A protein and the small-molecule ligand that binds it are described below.
Small molecule (SMILES): O=Cc1c[nH]c2ccccc12

Binding-site contacts:
Ligand atom C5 contacts residue LEU107 of chain 1.D at 4.0 Å (hydrophobic).
Ligand atom C5 contacts residue PHE89 of chain 1.D at 4.1 Å (hydrophobic).
Ligand atom C4 contacts residue PHE89 of chain 1.D at 4.1 Å (hydrophobic).
Ligand atom O contacts residue ILE62 of chain 1.D at 4.0 Å.
Ligand atom C6 contacts residue VAL74 of chain 1.D at 4.1 Å (hydrophobic).
Ligand atom C3' contacts residue TYR93 of chain 1.D at 3.6 Å (hydrophobic).
Ligand atom O contacts residue LEU107 of chain 1.D at 4.2 Å.
Ligand atom C4 contacts residue LEU107 of chain 1.D at 4.1 Å (hydrophobic).
Ligand atom C4 contacts residue LEU33 of chain 1.D at 3.6 Å (hydrophobic).
Ligand atom O contacts residue ALA120 of chain 1.D at 3.1 Å.
Ligand atom C2 contacts residue ASP66 of chain 1.D at 3.5 Å.
Ligand atom C8 contacts residue PHE89 of chain 1.D at 3.7 Å (hydrophobic).
Ligand atom C8 contacts residue ILE62 of chain 1.D at 4.2 Å (hydrophobic).
Ligand atom N contacts residue VAL105 of chain 1.D at 4.2 Å.
Ligand atom O contacts residue LEU33 of chain 1.D at 3.6 Å.
Ligand atom C3' contacts residue ASP31 of chain 1.D at 3.3 Å.
Ligand atom C6 contacts residue PHE69 of chain 1.D at 3.8 Å (hydrophobic).
Ligand atom C3' contacts residue ILE62 of chain 1.D at 3.7 Å (hydrophobic).
Ligand atom C8 contacts residue ASP66 of chain 1.D at 3.8 Å.
Ligand atom C5 contacts residue GLN77 of chain 1.D at 4.1 Å.
Ligand atom N contacts residue ILE62 of chain 1.D at 4.1 Å.
Ligand atom N contacts residue PHE89 of chain 1.D at 4.0 Å.
Ligand atom C7 contacts residue ASP66 of chain 1.D at 4.2 Å.
Ligand atom C3' contacts residue ALA120 of chain 1.D at 3.6 Å (hydrophobic).
Ligand atom C3 contacts residue ILE62 of chain 1.D at 3.5 Å (hydrophobic).
Ligand atom C9 contacts residue ILE62 of chain 1.D at 3.8 Å (hydrophobic).
Ligand atom O contacts residue ASP31 of chain 1.D at 2.8 Å (salt-bridge).
Ligand atom C2 contacts residue TYR93 of chain 1.D at 3.3 Å (hydrophobic).
Ligand atom C3 contacts residue VAL105 of chain 1.D at 4.2 Å (hydrophobic).
Ligand atom C6 contacts residue PHE89 of chain 1.D at 4.0 Å (hydrophobic).
Ligand atom C4 contacts residue ILE62 of chain 1.D at 4.2 Å (hydrophobic).
Ligand atom C3 contacts residue TYR93 of chain 1.D at 4.0 Å (hydrophobic).
Ligand atom N contacts residue ASP66 of chain 1.D at 2.7 Å (salt-bridge).
Ligand atom C2 contacts residue ILE62 of chain 1.D at 3.8 Å (hydrophobic).
Ligand atom C7 contacts residue PHE69 of chain 1.D at 3.6 Å (hydrophobic).
Ligand atom C7 contacts residue PHE89 of chain 1.D at 3.6 Å (hydrophobic).
Ligand atom C2 contacts residue VAL105 of chain 1.D at 3.8 Å (hydrophobic).
Ligand atom C9 contacts residue PHE89 of chain 1.D at 4.0 Å (hydrophobic).
Ligand atom C6 contacts residue GLN77 of chain 1.D at 3.9 Å.
Ligand atom C5 contacts residue LEU78 of chain 1.D at 4.0 Å (hydrophobic).

Sequence of chain 1.D:
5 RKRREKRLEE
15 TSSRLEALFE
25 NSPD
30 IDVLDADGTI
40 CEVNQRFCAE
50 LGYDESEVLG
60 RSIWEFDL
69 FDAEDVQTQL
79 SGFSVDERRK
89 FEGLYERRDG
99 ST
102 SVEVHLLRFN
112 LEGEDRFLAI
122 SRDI